Sequence of chain 2.A:
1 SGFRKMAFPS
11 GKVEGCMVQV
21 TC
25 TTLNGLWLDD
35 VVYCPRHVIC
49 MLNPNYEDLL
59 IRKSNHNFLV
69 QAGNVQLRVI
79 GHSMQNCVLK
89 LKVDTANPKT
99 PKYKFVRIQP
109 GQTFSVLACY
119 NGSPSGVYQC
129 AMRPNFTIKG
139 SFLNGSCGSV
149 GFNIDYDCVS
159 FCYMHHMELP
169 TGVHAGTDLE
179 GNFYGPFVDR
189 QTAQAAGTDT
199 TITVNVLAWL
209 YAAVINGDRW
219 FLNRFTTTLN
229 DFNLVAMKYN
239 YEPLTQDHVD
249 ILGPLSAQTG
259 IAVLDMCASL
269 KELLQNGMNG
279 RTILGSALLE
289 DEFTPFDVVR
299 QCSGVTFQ

This small molecule binds to this protein.
Small molecule (SMILES): C[C@@H](OC(C)(C)C)[C@H](NC(=O)OCc1ccccc1)C(=O)N[C@@H](CC1CCCCC1)C(=O)N[C@H](CO)C[C@@H]1CCNC1=O

Sequence of chain 1.A:
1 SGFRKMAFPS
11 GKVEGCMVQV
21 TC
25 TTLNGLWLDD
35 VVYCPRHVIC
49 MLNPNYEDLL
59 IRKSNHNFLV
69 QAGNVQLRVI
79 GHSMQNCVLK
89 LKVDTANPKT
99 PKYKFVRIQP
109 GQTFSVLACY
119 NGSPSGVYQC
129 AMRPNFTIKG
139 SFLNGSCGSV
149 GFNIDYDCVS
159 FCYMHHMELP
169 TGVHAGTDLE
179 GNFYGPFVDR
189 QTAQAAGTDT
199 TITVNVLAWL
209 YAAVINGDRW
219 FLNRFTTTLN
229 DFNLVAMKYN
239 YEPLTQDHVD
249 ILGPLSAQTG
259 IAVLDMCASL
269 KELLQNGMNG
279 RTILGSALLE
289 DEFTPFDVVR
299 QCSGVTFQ

Binding-site contacts:
Ligand atom O54 contacts residue HIS172 of chain 1.A at 3.6 Å.
Ligand atom C2 contacts residue THR190 of chain 1.A at 3.4 Å.
Ligand atom O54 contacts residue HIS163 of chain 1.A at 2.7 Å (h-bond).
Ligand atom C3 contacts residue ALA191 of chain 1.A at 3.6 Å (hydrophobic).
Ligand atom C41 contacts residue CYS145 of chain 1.A at 3.2 Å (hydrophobic).
Ligand atom N25 contacts residue GLN189 of chain 1.A at 3.5 Å (h-bond).
Ligand atom C63 contacts residue MET165 of chain 1.A at 3.6 Å (hydrophobic).
Ligand atom C63 contacts residue ARG188 of chain 1.A at 3.7 Å.
Ligand atom N19 contacts residue GLU166 of chain 1.A at 2.7 Å (salt-bridge).
Ligand atom O73 contacts residue MET165 of chain 1.A at 3.4 Å.
Ligand atom C1 contacts residue ALA191 of chain 1.A at 3.7 Å (hydrophobic).
Ligand atom C13 contacts residue THR190 of chain 1.A at 3.1 Å.
Ligand atom O89 contacts residue GLN189 of chain 1.A at 3.4 Å.
Ligand atom C85 contacts residue GLU166 of chain 1.A at 3.3 Å.
Ligand atom O54 contacts residue GLU166 of chain 1.A at 3.5 Å.
Ligand atom C51 contacts residue GLU166 of chain 1.A at 3.5 Å.
Ligand atom C6 contacts residue ALA191 of chain 1.A at 3.7 Å (hydrophobic).
Ligand atom N31 contacts residue HIS164 of chain 1.A at 3.3 Å (h-bond).
Ligand atom C1 contacts residue GLN192 of chain 1.A at 3.4 Å.
Ligand atom C64 contacts residue ASP187 of chain 1.A at 3.6 Å.
Ligand atom C45 contacts residue ASN142 of chain 1.A at 3.3 Å.
Ligand atom C47 contacts residue ASN142 of chain 1.A at 3.5 Å.
Ligand atom C63 contacts residue ASP187 of chain 1.A at 3.5 Å.
Ligand atom C75 contacts residue GLU166 of chain 1.A at 3.6 Å.
Ligand atom O39 contacts residue GLY143 of chain 1.A at 3.1 Å (h-bond).
Ligand atom O39 contacts residue CYS145 of chain 1.A at 2.9 Å (h-bond).
Ligand atom O39 contacts residue SER144 of chain 1.A at 3.4 Å (h-bond).
Ligand atom C62 contacts residue MET165 of chain 1.A at 3.5 Å (hydrophobic).
Ligand atom O54 contacts residue PHE140 of chain 1.A at 3.5 Å.
Ligand atom C65 contacts residue HIS41 of chain 1.A at 3.6 Å.
Ligand atom C3 contacts residue THR190 of chain 1.A at 3.5 Å.
Ligand atom C5 contacts residue ALA191 of chain 1.A at 3.7 Å (hydrophobic).
Ligand atom N49 contacts residue PHE140 of chain 1.A at 3.4 Å (h-bond).
Ligand atom C21 contacts residue GLU166 of chain 1.A at 3.6 Å.
Ligand atom N49 contacts residue GLU166 of chain 1.A at 3.1 Å (salt-bridge).
Ligand atom O73 contacts residue GLU166 of chain 1.A at 2.9 Å (salt-bridge).
Ligand atom N31 contacts residue CYS145 of chain 1.A at 2.9 Å (h-bond).
Ligand atom C35 contacts residue CYS145 of chain 1.A at 1.7 Å (hydrophobic).
Ligand atom C33 contacts residue CYS145 of chain 1.A at 2.7 Å (hydrophobic).
Ligand atom C4 contacts residue ALA191 of chain 1.A at 3.7 Å (hydrophobic).